Binding-site contacts:
Ligand atom CE2 contacts residue LYS15 of chain 1.A at 3.5 Å.
Ligand atom CD2 contacts residue LEU11 of chain 1.A at 3.6 Å (hydrophobic).
Ligand atom CG1 contacts residue PHE45 of chain 1.A at 3.8 Å (hydrophobic).
Ligand atom CG contacts residue ARG49 of chain 1.A at 3.9 Å.
Ligand atom CD contacts residue PHE45 of chain 1.A at 3.4 Å (hydrophobic).
Ligand atom O contacts residue PHE45 of chain 1.A at 3.7 Å.
Ligand atom CG2 contacts residue LYS15 of chain 1.A at 4.0 Å.
Ligand atom CE1 contacts residue LEU11 of chain 1.A at 4.0 Å (hydrophobic).
Ligand atom C contacts residue HIS8 of chain 1.A at 3.6 Å.
Ligand atom CG contacts residue PHE48 of chain 1.A at 3.8 Å (hydrophobic).
Ligand atom CB contacts residue ARG49 of chain 1.A at 3.9 Å.
Ligand atom CE1 contacts residue PHE45 of chain 1.A at 3.9 Å (hydrophobic).
Ligand atom CZ contacts residue PHE45 of chain 1.A at 3.9 Å (hydrophobic).
Ligand atom OD1 contacts residue LYS42 of chain 1.A at 3.7 Å.
Ligand atom CD1 contacts residue LEU24 of chain 1.A at 3.8 Å (hydrophobic).
Ligand atom CB contacts residue HIS8 of chain 1.A at 3.6 Å.
Ligand atom O contacts residue ARG49 of chain 1.A at 3.5 Å (salt-bridge).
Ligand atom CG contacts residue LEU11 of chain 1.A at 4.0 Å (hydrophobic).
Ligand atom CB contacts residue LYS42 of chain 1.A at 4.1 Å.
Ligand atom OD2 contacts residue LYS42 of chain 1.A at 3.8 Å.
Ligand atom CB contacts residue TRP7 of chain 1.A at 3.7 Å (hydrophobic).
Ligand atom C contacts residue LYS15 of chain 1.A at 3.3 Å.
Ligand atom CG contacts residue LYS42 of chain 1.A at 3.6 Å.
Ligand atom OXT contacts residue LYS15 of chain 1.A at 2.5 Å (salt-bridge).
Ligand atom OD2 contacts residue GLN41 of chain 1.A at 3.1 Å (h-bond).
Ligand atom CB contacts residue GLN41 of chain 1.A at 3.8 Å.
Ligand atom CD1 contacts residue LEU11 of chain 1.A at 3.9 Å (hydrophobic).
Ligand atom CZ contacts residue LEU11 of chain 1.A at 4.1 Å (hydrophobic).
Ligand atom O contacts residue LYS15 of chain 1.A at 3.3 Å (salt-bridge).
Ligand atom CE2 contacts residue LEU11 of chain 1.A at 4.1 Å (hydrophobic).
Ligand atom CD2 contacts residue LYS15 of chain 1.A at 3.5 Å.
Ligand atom CD1 contacts residue PHE45 of chain 1.A at 4.2 Å (hydrophobic).
Ligand atom CZ contacts residue PHE144 of chain 1.A at 3.7 Å (hydrophobic).
Ligand atom C contacts residue ARG49 of chain 1.A at 3.8 Å.
Ligand atom CG contacts residue PHE45 of chain 1.A at 3.9 Å (hydrophobic).
Ligand atom O contacts residue HIS8 of chain 1.A at 2.7 Å (h-bond).
Ligand atom CG contacts residue GLN41 of chain 1.A at 4.1 Å.
Ligand atom CD contacts residue ARG49 of chain 1.A at 3.8 Å.
Ligand atom CA contacts residue HIS8 of chain 1.A at 4.0 Å.
Ligand atom N contacts residue ARG49 of chain 1.A at 4.0 Å.

Sequence of chain 1.A:
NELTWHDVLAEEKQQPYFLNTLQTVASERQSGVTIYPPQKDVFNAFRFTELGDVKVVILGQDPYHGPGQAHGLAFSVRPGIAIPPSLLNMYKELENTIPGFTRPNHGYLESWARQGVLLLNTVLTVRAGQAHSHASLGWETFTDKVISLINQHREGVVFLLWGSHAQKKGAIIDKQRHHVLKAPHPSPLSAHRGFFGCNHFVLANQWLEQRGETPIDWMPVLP

The small molecule below binds the protein below.
Small molecule (SMILES): CC[C@H](C)[C@H](NC(=O)[C@@H](N)CC(=O)O)C(=O)N1CCC[C@H]1C(=O)N[C@@H](Cc1ccccc1)C(=O)O